A small-molecule ligand and the protein it binds are described below.
Small molecule (SMILES): CC(=O)N[C@@H]1[C@@H](O)[C@H](O)[C@@H](CO)O[C@H]1O

Sequence of chain 2.B:
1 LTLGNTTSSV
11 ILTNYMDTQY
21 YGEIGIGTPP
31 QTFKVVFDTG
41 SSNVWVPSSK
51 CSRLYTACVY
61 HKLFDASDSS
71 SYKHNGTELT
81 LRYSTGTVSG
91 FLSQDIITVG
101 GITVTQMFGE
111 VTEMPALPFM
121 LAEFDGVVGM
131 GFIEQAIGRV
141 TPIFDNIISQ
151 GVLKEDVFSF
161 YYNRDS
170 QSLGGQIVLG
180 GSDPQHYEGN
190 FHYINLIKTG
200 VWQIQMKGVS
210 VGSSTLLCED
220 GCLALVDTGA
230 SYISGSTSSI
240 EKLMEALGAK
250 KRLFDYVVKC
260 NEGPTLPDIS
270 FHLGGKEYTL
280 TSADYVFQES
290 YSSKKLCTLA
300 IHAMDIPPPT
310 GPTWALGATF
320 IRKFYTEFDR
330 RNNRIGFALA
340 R

Binding-site contacts:
Ligand atom C8 contacts residue ASN75 of chain 2.B at 3.3 Å.
Ligand atom C1 contacts residue ASN75 of chain 2.B at 1.4 Å.
Ligand atom O5 contacts residue ASN75 of chain 2.B at 2.4 Å (h-bond).
Ligand atom C3 contacts residue ASN75 of chain 2.B at 3.8 Å.
Ligand atom N2 contacts residue THR77 of chain 2.B at 4.1 Å.
Ligand atom C5 contacts residue ASN75 of chain 2.B at 3.7 Å.
Ligand atom O5 contacts residue MET107 of chain 2.B at 3.8 Å.
Ligand atom N2 contacts residue ASN75 of chain 2.B at 2.9 Å (h-bond).
Ligand atom C2 contacts residue ASN75 of chain 2.B at 2.4 Å.
Ligand atom O7 contacts residue HIS74 of chain 2.B at 4.2 Å.
Ligand atom C1 contacts residue MET107 of chain 2.B at 4.4 Å (hydrophobic).
Ligand atom C1 contacts residue THR77 of chain 2.B at 4.0 Å.
Ligand atom C2 contacts residue THR77 of chain 2.B at 4.5 Å.
Ligand atom C4 contacts residue ASN75 of chain 2.B at 4.2 Å.
Ligand atom O7 contacts residue ASN75 of chain 2.B at 3.4 Å (h-bond).
Ligand atom C7 contacts residue ASN75 of chain 2.B at 3.4 Å.